The small molecule below binds the protein below.
Small molecule (SMILES): CC(=O)N[C@@H]1[C@@H](O)[C@H](O)[C@@H](CO)O[C@H]1O

Sequence of chain 1.G:
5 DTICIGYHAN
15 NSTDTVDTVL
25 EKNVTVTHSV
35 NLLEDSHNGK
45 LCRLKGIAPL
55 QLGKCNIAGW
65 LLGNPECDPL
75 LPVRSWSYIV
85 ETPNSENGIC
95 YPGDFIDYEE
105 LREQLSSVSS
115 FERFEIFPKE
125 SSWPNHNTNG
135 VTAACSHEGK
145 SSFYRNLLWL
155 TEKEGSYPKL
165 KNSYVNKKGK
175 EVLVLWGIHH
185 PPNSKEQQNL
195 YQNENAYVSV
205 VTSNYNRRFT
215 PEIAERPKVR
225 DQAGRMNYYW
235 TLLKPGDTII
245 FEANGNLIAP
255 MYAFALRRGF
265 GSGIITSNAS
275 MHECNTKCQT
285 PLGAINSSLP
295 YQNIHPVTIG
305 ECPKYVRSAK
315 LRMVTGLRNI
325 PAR

Binding-site contacts:
Ligand atom O5 contacts residue ASN27 of chain 1.G at 4.0 Å.
Ligand atom C6 contacts residue ASN27 of chain 1.G at 2.7 Å.
Ligand atom C4 contacts residue ASN27 of chain 1.G at 3.2 Å.
Ligand atom O6 contacts residue ASN27 of chain 1.G at 2.7 Å.
Ligand atom O4 contacts residue ASN27 of chain 1.G at 3.4 Å (h-bond).
Ligand atom C5 contacts residue ASN27 of chain 1.G at 3.4 Å.